Sequence of chain 7.E:
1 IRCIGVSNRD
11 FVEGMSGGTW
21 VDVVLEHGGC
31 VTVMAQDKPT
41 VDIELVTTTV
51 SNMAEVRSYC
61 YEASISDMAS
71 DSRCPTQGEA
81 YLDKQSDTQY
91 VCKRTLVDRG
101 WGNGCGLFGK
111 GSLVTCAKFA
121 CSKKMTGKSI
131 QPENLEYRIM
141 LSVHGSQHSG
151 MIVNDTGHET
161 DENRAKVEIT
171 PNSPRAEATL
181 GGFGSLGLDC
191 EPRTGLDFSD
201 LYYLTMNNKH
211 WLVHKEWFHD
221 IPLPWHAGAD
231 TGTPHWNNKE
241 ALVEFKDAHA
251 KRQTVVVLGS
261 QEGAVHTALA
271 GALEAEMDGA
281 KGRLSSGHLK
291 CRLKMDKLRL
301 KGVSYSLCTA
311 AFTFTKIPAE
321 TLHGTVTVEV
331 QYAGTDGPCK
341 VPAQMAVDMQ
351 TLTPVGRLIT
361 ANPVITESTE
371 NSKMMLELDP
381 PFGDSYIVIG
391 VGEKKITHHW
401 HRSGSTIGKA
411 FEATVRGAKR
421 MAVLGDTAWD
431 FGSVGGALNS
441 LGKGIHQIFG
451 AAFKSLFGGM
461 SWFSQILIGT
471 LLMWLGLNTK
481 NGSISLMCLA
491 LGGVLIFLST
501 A

A small-molecule ligand and the protein it binds are described below.
Small molecule (SMILES): CC(=O)N[C@H]1[C@H](O[C@H]2[C@H](O)[C@@H](NC(C)=O)CO[C@@H]2CO)O[C@H](CO)[C@@H](O)[C@@H]1O

Binding-site contacts:
Ligand atom C7 contacts residue GLY150 of chain 7.E at 3.9 Å.
Ligand atom O6 contacts residue THR156 of chain 7.E at 3.5 Å (h-bond).
Ligand atom C7 contacts residue ASN154 of chain 7.E at 2.0 Å.
Ligand atom O7 contacts residue MET151 of chain 7.E at 3.6 Å.
Ligand atom O3 contacts residue ASN154 of chain 7.E at 4.1 Å.
Ligand atom C6 contacts residue THR156 of chain 7.E at 4.4 Å.
Ligand atom C1 contacts residue ASN154 of chain 7.E at 2.9 Å.
Ligand atom O7 contacts residue GLY150 of chain 7.E at 3.7 Å.
Ligand atom C1 contacts residue THR156 of chain 7.E at 3.4 Å.
Ligand atom N2 contacts residue ASN154 of chain 7.E at 1.4 Å (h-bond).
Ligand atom C7 contacts residue MET151 of chain 7.E at 4.3 Å (hydrophobic).
Ligand atom C2 contacts residue ASN154 of chain 7.E at 2.6 Å.
Ligand atom C3 contacts residue ASN154 of chain 7.E at 3.6 Å.
Ligand atom C5 contacts residue THR156 of chain 7.E at 3.8 Å.
Ligand atom C8 contacts residue GLY150 of chain 7.E at 3.5 Å.
Ligand atom C8 contacts residue ASN154 of chain 7.E at 2.4 Å.
Ligand atom O5 contacts residue ASN154 of chain 7.E at 4.2 Å.
Ligand atom O7 contacts residue ASN154 of chain 7.E at 3.2 Å (h-bond).
Ligand atom C8 contacts residue VAL153 of chain 7.E at 4.3 Å (hydrophobic).
Ligand atom O5 contacts residue THR156 of chain 7.E at 3.2 Å (h-bond).